Binding-site contacts:
Ligand atom O2C contacts residue LEU56 of chain 1.A at 3.0 Å (h-bond).
Ligand atom O5' contacts residue 3PG1 of chain 1.D at 3.0 Å (h-bond).
Ligand atom O3C contacts residue PRO54 of chain 1.A at 3.2 Å (h-bond).
Ligand atom O1B contacts residue 3PG1 of chain 1.D at 3.0 Å (h-bond).
Ligand atom C1' contacts residue 3PG1 of chain 1.D at 3.1 Å.
Ligand atom O3C contacts residue SER139 of chain 1.A at 3.0 Å (h-bond).
Ligand atom O1B contacts residue ARG265 of chain 1.A at 3.1 Å (salt-bridge).
Ligand atom O4C contacts residue LYS118 of chain 1.A at 3.3 Å.
Ligand atom O3' contacts residue ASP138 of chain 1.A at 2.7 Å (salt-bridge).
Ligand atom O2A contacts residue TYR233 of chain 1.A at 2.7 Å (h-bond).
Ligand atom O3' contacts residue GLY215 of chain 1.A at 3.3 Å.
Ligand atom O4 contacts residue LYS118 of chain 1.A at 3.3 Å (salt-bridge).
Ligand atom O3' contacts residue LYS118 of chain 1.A at 2.6 Å (salt-bridge).
Ligand atom O2' contacts residue ASP138 of chain 1.A at 3.1 Å (salt-bridge).
Ligand atom O2' contacts residue ARG260 of chain 1.A at 3.2 Å (salt-bridge).
Ligand atom O6' contacts residue GLU236 of chain 1.A at 2.6 Å (salt-bridge).
Ligand atom O4 contacts residue GLY117 of chain 1.A at 3.3 Å.
Ligand atom PB contacts residue 3PG1 of chain 1.D at 3.4 Å.
Ligand atom O4' contacts residue LYS118 of chain 1.A at 3.4 Å (salt-bridge).
Ligand atom O2C contacts residue GLU58 of chain 1.A at 2.9 Å (salt-bridge).
Ligand atom O2 contacts residue ALA55 of chain 1.A at 3.4 Å (h-bond).
Ligand atom O2B contacts residue HIS262 of chain 1.A at 3.1 Å.
Ligand atom PB contacts residue MN1 of chain 1.B at 3.4 Å.
Ligand atom O1A contacts residue MN1 of chain 1.B at 2.2 Å.
Ligand atom C6' contacts residue TYR233 of chain 1.A at 3.3 Å (hydrophobic).
Ligand atom C4C contacts residue ASP138 of chain 1.A at 3.3 Å.
Ligand atom C4' contacts residue GLU236 of chain 1.A at 3.1 Å.
Ligand atom O1A contacts residue ASP140 of chain 1.A at 3.1 Å (salt-bridge).
Ligand atom N3 contacts residue SER85 of chain 1.A at 3.2 Å (h-bond).
Ligand atom O3B contacts residue MET273 of chain 1.A at 3.4 Å (h-bond).
Ligand atom O4' contacts residue GLU236 of chain 1.A at 2.5 Å (salt-bridge).
Ligand atom O2B contacts residue 3PG1 of chain 1.D at 3.4 Å (h-bond).
Ligand atom O2A contacts residue ARG263 of chain 1.A at 2.9 Å (salt-bridge).
Ligand atom O1A contacts residue ARG263 of chain 1.A at 2.9 Å (salt-bridge).
Ligand atom PA contacts residue ARG263 of chain 1.A at 3.5 Å.
Ligand atom O2 contacts residue SER85 of chain 1.A at 3.5 Å.
Ligand atom O2B contacts residue MN1 of chain 1.B at 2.4 Å.
Ligand atom O3B contacts residue 3PG1 of chain 1.D at 3.3 Å (h-bond).
Ligand atom C5C contacts residue ASP138 of chain 1.A at 3.3 Å.
Ligand atom O3A contacts residue TYR233 of chain 1.A at 3.5 Å.

This small molecule binds to this protein.
Small molecule (SMILES): O=c1ccn([C@@H]2O[C@H](CO[P](=O)(O)O[P](=O)(O)O[C@H]3O[C@H](CO)[C@@H](O)[C@H](O)[C@H]3O)[C@@H](O)[C@H]2O)c(=O)[nH]1

Sequence of chain 1.A:
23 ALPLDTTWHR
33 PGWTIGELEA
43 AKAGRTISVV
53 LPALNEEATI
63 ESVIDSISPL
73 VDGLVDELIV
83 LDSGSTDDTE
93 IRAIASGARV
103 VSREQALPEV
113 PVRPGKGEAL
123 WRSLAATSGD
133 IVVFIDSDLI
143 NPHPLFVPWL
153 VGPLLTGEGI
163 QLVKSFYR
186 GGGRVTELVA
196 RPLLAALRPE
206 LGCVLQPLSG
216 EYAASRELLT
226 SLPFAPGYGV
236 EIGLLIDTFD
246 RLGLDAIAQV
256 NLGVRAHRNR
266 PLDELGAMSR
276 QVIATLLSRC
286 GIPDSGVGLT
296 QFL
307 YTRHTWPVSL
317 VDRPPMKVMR